A small-molecule ligand and the protein it binds are described below.
Small molecule (SMILES): CC(=O)N[C@H]1[C@H](O[C@H]2[C@H](O)[C@@H](NC(C)=O)CO[C@@H]2CO)O[C@H](CO)[C@@H](O)[C@@H]1O

Binding-site contacts:
Ligand atom C5 contacts residue ASN805 of chain 1.G at 3.6 Å.
Ligand atom C1 contacts residue SER807 of chain 1.G at 3.2 Å.
Ligand atom O6 contacts residue ASN805 of chain 1.G at 4.5 Å.
Ligand atom C2 contacts residue ASN805 of chain 1.G at 2.5 Å.
Ligand atom O6 contacts residue GLN808 of chain 1.G at 3.4 Å.
Ligand atom C7 contacts residue ASN805 of chain 1.G at 3.7 Å.
Ligand atom C6 contacts residue GLN808 of chain 1.G at 3.3 Å.
Ligand atom C5 contacts residue SER807 of chain 1.G at 3.6 Å.
Ligand atom O7 contacts residue ASN805 of chain 1.G at 4.0 Å.
Ligand atom C5 contacts residue GLN808 of chain 1.G at 4.0 Å.
Ligand atom C3 contacts residue ASN805 of chain 1.G at 3.8 Å.
Ligand atom C4 contacts residue ASN805 of chain 1.G at 4.2 Å.
Ligand atom C2 contacts residue SER807 of chain 1.G at 4.4 Å.
Ligand atom C1 contacts residue ASN805 of chain 1.G at 1.4 Å.
Ligand atom O5 contacts residue SER807 of chain 1.G at 3.4 Å (h-bond).
Ligand atom C6 contacts residue SER807 of chain 1.G at 4.5 Å.
Ligand atom O5 contacts residue ASN805 of chain 1.G at 2.3 Å (h-bond).
Ligand atom N2 contacts residue ASN805 of chain 1.G at 2.9 Å (h-bond).
Ligand atom C8 contacts residue GLN808 of chain 1.G at 4.3 Å.

Sequence of chain 1.G:
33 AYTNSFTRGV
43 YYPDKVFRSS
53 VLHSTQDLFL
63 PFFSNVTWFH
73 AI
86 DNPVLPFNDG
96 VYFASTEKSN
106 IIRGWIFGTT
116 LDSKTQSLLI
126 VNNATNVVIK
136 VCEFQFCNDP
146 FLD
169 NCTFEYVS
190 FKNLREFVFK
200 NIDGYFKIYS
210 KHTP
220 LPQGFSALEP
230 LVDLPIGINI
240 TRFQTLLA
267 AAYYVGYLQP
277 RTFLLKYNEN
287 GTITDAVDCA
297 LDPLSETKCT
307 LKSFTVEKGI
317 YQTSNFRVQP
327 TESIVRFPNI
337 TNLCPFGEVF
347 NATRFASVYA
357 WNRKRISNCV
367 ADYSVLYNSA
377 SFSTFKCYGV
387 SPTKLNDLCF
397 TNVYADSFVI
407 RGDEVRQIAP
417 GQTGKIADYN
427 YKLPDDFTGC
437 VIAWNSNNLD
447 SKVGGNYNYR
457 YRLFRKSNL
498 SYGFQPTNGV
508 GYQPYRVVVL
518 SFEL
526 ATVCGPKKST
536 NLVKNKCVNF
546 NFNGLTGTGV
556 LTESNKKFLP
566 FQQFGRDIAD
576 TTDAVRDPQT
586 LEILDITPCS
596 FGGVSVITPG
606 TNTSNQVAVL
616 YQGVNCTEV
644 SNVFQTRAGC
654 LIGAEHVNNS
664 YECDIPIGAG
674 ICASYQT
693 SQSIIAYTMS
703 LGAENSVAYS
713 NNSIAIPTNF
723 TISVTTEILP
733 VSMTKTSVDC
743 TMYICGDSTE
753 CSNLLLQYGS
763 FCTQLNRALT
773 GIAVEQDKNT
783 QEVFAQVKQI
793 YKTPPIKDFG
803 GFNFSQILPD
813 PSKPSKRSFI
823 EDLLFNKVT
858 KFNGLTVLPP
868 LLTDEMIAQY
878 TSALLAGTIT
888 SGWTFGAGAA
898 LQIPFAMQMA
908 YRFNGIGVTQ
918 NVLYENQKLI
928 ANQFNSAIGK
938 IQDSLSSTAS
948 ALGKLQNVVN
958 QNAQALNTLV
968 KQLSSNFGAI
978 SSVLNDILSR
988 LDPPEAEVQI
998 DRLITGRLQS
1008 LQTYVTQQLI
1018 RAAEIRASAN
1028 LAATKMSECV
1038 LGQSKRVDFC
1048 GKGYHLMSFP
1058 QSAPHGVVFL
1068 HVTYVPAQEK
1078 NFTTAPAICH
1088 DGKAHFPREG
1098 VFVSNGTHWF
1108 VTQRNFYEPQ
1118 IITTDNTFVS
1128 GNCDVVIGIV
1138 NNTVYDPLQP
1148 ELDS